Sequence of chain 1.C:
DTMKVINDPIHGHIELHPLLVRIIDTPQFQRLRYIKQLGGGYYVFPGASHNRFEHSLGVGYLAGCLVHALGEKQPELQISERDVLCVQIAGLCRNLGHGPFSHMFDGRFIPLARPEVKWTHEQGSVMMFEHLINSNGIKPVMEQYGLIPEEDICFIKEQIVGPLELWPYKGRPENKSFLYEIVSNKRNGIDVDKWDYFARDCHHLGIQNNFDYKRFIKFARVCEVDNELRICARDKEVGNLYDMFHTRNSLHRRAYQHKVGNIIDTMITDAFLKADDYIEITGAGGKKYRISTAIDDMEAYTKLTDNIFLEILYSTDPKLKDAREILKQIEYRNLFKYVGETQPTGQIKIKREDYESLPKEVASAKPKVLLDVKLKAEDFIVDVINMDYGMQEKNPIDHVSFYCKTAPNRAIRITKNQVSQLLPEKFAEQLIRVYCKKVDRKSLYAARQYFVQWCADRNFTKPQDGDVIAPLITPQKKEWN

Sequence of chain 1.B:
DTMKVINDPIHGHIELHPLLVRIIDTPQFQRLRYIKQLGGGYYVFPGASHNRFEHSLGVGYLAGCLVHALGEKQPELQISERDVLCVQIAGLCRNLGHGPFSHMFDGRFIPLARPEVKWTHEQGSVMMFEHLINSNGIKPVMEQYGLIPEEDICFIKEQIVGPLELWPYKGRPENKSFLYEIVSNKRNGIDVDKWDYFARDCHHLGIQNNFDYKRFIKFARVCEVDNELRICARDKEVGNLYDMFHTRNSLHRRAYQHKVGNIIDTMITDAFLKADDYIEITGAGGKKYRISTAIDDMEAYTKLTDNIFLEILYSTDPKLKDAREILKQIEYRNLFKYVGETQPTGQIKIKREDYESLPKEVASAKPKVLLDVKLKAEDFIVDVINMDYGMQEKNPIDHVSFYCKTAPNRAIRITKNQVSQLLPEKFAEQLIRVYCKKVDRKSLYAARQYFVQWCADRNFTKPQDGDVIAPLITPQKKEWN

A protein and the small-molecule ligand that binds it are described below.
Small molecule (SMILES): Nc1nc2c(ncn2[C@H]2C[C@H](O)[C@@H](CO[P](=O)(O)O[P](=O)(O)OP(=O)(O)O)O2)c(=O)[nH]1

Binding-site contacts:
Ligand atom C5 contacts residue ARG221 of chain 1.A at 3.4 Å.
Ligand atom N2 contacts residue ASP218 of chain 1.A at 3.4 Å (salt-bridge).
Ligand atom O3G contacts residue LYS411 of chain 1.A at 3.4 Å.
Ligand atom O3G contacts residue LYS265 of chain 1.C at 3.5 Å (salt-bridge).
Ligand atom O3B contacts residue MG1 of chain 1.I at 3.3 Å.
Ligand atom C1' contacts residue PHE45 of chain 1.C at 3.5 Å (hydrophobic).
Ligand atom O2G contacts residue MG1 of chain 1.I at 3.5 Å.
Ligand atom PB contacts residue DGT1 of chain 1.T at 3.4 Å.
Ligand atom O2B contacts residue MG1 of chain 1.I at 2.0 Å.
Ligand atom O1B contacts residue HIS264 of chain 1.C at 3.0 Å.
Ligand atom PB contacts residue LYS265 of chain 1.C at 3.5 Å.
Ligand atom O6 contacts residue ARG260 of chain 1.C at 3.2 Å.
Ligand atom O4' contacts residue ARG221 of chain 1.A at 3.1 Å (salt-bridge).
Ligand atom N7 contacts residue ARG221 of chain 1.A at 3.4 Å (salt-bridge).
Ligand atom O3G contacts residue ARG240 of chain 1.A at 2.9 Å (salt-bridge).
Ligand atom N9 contacts residue ARG221 of chain 1.A at 3.3 Å (salt-bridge).
Ligand atom C2' contacts residue PHE45 of chain 1.C at 3.5 Å (hydrophobic).
Ligand atom O2B contacts residue DGT1 of chain 1.T at 2.5 Å (h-bond).
Ligand atom O1B contacts residue LYS265 of chain 1.C at 2.6 Å (salt-bridge).
Ligand atom O1G contacts residue LYS411 of chain 1.A at 3.2 Å (salt-bridge).
Ligand atom C5' contacts residue VAL5 of chain 1.B at 3.2 Å (hydrophobic).
Ligand atom O3' contacts residue ASN7 of chain 1.B at 3.0 Å (h-bond).
Ligand atom C4 contacts residue ARG221 of chain 1.A at 3.1 Å.
Ligand atom PG contacts residue MG1 of chain 1.I at 2.8 Å.
Ligand atom O3B contacts residue LYS265 of chain 1.C at 3.0 Å (salt-bridge).
Ligand atom N2 contacts residue ILE213 of chain 1.C at 3.5 Å.
Ligand atom O2G contacts residue ARG240 of chain 1.A at 3.4 Å (salt-bridge).
Ligand atom C3' contacts residue VAL44 of chain 1.C at 3.2 Å (hydrophobic).
Ligand atom O1G contacts residue DGT1 of chain 1.T at 2.6 Å (h-bond).
Ligand atom O2A contacts residue HIS264 of chain 1.C at 2.7 Å (h-bond).
Ligand atom O3' contacts residue VAL44 of chain 1.C at 2.8 Å (h-bond).
Ligand atom O6 contacts residue ASN246 of chain 1.A at 3.1 Å (h-bond).
Ligand atom N3 contacts residue ARG221 of chain 1.A at 3.4 Å (salt-bridge).
Ligand atom N2 contacts residue ASN7 of chain 1.B at 3.2 Å (h-bond).
Ligand atom O1G contacts residue MG1 of chain 1.I at 1.4 Å.
Ligand atom C4' contacts residue VAL5 of chain 1.B at 3.4 Å (hydrophobic).
Ligand atom PB contacts residue MG1 of chain 1.I at 3.1 Å.
Ligand atom O1A contacts residue ARG221 of chain 1.A at 3.0 Å (salt-bridge).
Ligand atom O3A contacts residue DGT1 of chain 1.T at 3.1 Å (h-bond).
Ligand atom O1A contacts residue LYS242 of chain 1.A at 2.8 Å (salt-bridge).

Sequence of chain 1.A:
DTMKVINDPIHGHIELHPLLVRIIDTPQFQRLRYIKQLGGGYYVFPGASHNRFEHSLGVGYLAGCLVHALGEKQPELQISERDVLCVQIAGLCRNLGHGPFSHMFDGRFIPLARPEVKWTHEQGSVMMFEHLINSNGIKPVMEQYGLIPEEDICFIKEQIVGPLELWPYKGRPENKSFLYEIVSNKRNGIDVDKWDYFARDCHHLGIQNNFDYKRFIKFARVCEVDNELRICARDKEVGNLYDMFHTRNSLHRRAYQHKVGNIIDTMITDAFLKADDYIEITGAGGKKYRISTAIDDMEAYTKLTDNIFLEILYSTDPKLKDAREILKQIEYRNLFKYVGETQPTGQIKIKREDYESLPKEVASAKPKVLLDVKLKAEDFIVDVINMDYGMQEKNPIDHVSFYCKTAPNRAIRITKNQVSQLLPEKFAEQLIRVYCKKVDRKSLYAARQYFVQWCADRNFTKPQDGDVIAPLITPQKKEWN